Binding-site contacts:
Ligand atom C2 contacts residue ASN283 of chain 1.D at 2.4 Å.
Ligand atom C6 contacts residue ALA281 of chain 1.D at 3.8 Å (hydrophobic).
Ligand atom C3 contacts residue ASP640 of chain 1.D at 4.2 Å.
Ligand atom C3 contacts residue ASN283 of chain 1.D at 3.8 Å.
Ligand atom C5 contacts residue ASP640 of chain 1.D at 4.4 Å.
Ligand atom O6 contacts residue ARG558 of chain 1.D at 3.8 Å.
Ligand atom O5 contacts residue ASN283 of chain 1.D at 2.4 Å (h-bond).
Ligand atom C7 contacts residue SER311 of chain 1.D at 4.1 Å.
Ligand atom C4 contacts residue ASP640 of chain 1.D at 4.4 Å.
Ligand atom C5 contacts residue ASN283 of chain 1.D at 3.7 Å.
Ligand atom O3 contacts residue ASP640 of chain 1.D at 4.3 Å.
Ligand atom C1 contacts residue ASN283 of chain 1.D at 1.4 Å.
Ligand atom O4 contacts residue ASP640 of chain 1.D at 3.6 Å (salt-bridge).
Ligand atom O7 contacts residue SER311 of chain 1.D at 3.0 Å (h-bond).
Ligand atom C5 contacts residue ARG558 of chain 1.D at 3.9 Å.
Ligand atom N2 contacts residue ASN283 of chain 1.D at 2.9 Å (h-bond).
Ligand atom C5 contacts residue ALA281 of chain 1.D at 4.3 Å (hydrophobic).
Ligand atom O5 contacts residue ALA281 of chain 1.D at 4.1 Å.
Ligand atom C6 contacts residue ARG558 of chain 1.D at 4.1 Å.
Ligand atom C4 contacts residue ASN283 of chain 1.D at 4.2 Å.
Ligand atom O7 contacts residue ASN283 of chain 1.D at 3.7 Å.
Ligand atom C4 contacts residue ARG558 of chain 1.D at 4.5 Å.
Ligand atom C4 contacts residue GLU639 of chain 1.D at 4.0 Å.
Ligand atom O4 contacts residue GLU639 of chain 1.D at 3.1 Å (salt-bridge).
Ligand atom O3 contacts residue GLU639 of chain 1.D at 3.1 Å (salt-bridge).
Ligand atom O4 contacts residue ARG558 of chain 1.D at 3.8 Å.
Ligand atom O6 contacts residue ASP640 of chain 1.D at 3.8 Å.
Ligand atom C7 contacts residue ASN283 of chain 1.D at 3.7 Å.
Ligand atom C3 contacts residue GLU639 of chain 1.D at 3.9 Å.
Ligand atom O7 contacts residue THR312 of chain 1.D at 3.6 Å.

A small-molecule ligand and the protein it binds are described below.
Small molecule (SMILES): CC(=O)N[C@H]1[C@H](O[C@H]2[C@H](O)[C@@H](NC(C)=O)CO[C@@H]2CO)O[C@H](CO)[C@@H](O)[C@@H]1O

Sequence of chain 1.D:
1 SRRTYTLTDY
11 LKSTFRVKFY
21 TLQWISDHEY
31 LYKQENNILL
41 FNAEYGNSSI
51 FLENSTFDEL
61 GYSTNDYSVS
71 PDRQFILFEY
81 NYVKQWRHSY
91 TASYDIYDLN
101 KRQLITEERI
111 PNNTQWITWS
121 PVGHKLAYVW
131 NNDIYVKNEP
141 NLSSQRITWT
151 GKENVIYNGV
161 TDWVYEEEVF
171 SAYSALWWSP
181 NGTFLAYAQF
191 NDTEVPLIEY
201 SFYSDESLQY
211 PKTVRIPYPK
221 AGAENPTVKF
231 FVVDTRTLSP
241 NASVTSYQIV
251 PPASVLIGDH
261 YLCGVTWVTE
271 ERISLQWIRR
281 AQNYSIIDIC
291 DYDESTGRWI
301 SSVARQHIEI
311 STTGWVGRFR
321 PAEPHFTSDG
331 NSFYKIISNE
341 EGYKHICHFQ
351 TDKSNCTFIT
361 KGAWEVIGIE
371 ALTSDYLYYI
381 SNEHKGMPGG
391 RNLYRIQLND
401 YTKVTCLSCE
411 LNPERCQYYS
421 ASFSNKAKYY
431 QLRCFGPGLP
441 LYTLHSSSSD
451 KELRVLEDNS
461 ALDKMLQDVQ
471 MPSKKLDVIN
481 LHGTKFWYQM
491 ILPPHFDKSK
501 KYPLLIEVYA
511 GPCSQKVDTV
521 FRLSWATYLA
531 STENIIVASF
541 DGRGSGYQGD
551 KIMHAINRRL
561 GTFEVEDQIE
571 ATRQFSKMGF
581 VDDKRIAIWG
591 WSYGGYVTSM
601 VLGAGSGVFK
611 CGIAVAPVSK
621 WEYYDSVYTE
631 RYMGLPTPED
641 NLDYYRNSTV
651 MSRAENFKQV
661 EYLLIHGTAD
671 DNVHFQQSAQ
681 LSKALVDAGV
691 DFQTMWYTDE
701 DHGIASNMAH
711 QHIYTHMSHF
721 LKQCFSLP